Binding-site contacts:
Ligand atom C4 contacts residue ASN88 of chain 1.DA at 4.3 Å.
Ligand atom O3 contacts residue ARG56 of chain 1.DA at 4.2 Å.
Ligand atom O6 contacts residue GLU105 of chain 1.DA at 2.1 Å (salt-bridge).
Ligand atom C8 contacts residue GLY89 of chain 1.DA at 4.4 Å.
Ligand atom O5 contacts residue ILE58 of chain 1.DA at 3.3 Å.
Ligand atom O7 contacts residue ASN88 of chain 1.DA at 3.0 Å (h-bond).
Ligand atom C1 contacts residue ASN88 of chain 1.DA at 1.4 Å.
Ligand atom C1 contacts residue GLU105 of chain 1.DA at 3.8 Å.
Ligand atom O5 contacts residue ASN88 of chain 1.DA at 2.4 Å (h-bond).
Ligand atom C5 contacts residue ASN88 of chain 1.DA at 3.7 Å.
Ligand atom C1 contacts residue ARG56 of chain 1.DA at 4.3 Å.
Ligand atom C2 contacts residue ARG56 of chain 1.DA at 3.4 Å.
Ligand atom C8 contacts residue ARG56 of chain 1.DA at 3.7 Å.
Ligand atom O7 contacts residue ARG56 of chain 1.DA at 2.3 Å (salt-bridge).
Ligand atom O6 contacts residue NAG2 of chain 1.BE at 3.8 Å.
Ligand atom C2 contacts residue ILE58 of chain 1.DA at 4.4 Å (hydrophobic).
Ligand atom O6 contacts residue SER49 of chain 1.DA at 4.3 Å.
Ligand atom C6 contacts residue ILE58 of chain 1.DA at 4.2 Å (hydrophobic).
Ligand atom C6 contacts residue GLU105 of chain 1.DA at 3.0 Å.
Ligand atom C8 contacts residue ASN88 of chain 1.DA at 3.4 Å.
Ligand atom C5 contacts residue ILE58 of chain 1.DA at 4.3 Å (hydrophobic).
Ligand atom C7 contacts residue ASN88 of chain 1.DA at 2.9 Å.
Ligand atom C1 contacts residue ILE58 of chain 1.DA at 4.0 Å (hydrophobic).
Ligand atom C2 contacts residue ASN88 of chain 1.DA at 2.6 Å.
Ligand atom N2 contacts residue ASN88 of chain 1.DA at 2.7 Å (h-bond).
Ligand atom C3 contacts residue ARG56 of chain 1.DA at 4.3 Å.
Ligand atom C5 contacts residue GLU105 of chain 1.DA at 3.1 Å.
Ligand atom C3 contacts residue ASN88 of chain 1.DA at 3.9 Å.
Ligand atom C7 contacts residue ARG56 of chain 1.DA at 3.2 Å.
Ligand atom O5 contacts residue GLU105 of chain 1.DA at 2.9 Å (salt-bridge).
Ligand atom N2 contacts residue ARG56 of chain 1.DA at 3.6 Å.

Sequence of chain 1.DA:
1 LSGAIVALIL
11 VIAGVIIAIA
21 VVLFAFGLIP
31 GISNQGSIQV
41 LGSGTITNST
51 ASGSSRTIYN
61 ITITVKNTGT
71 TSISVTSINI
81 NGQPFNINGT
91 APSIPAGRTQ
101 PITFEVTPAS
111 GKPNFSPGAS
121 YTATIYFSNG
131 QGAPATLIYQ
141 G

A protein and the small-molecule ligand that binds it are described below.
Small molecule (SMILES): CC(=O)N[C@@H]1[C@@H](O)[C@H](O)[C@@H](CO)O[C@H]1O